The protein below binds the small molecule below.
Small molecule (SMILES): CC(=O)N[C@@H]1[C@@H](O)[C@H](O)[C@@H](CO)O[C@H]1O

Binding-site contacts:
Ligand atom C8 contacts residue ILE152 of chain 59.A at 4.3 Å (hydrophobic).
Ligand atom C7 contacts residue THR160 of chain 59.A at 3.4 Å.
Ligand atom O7 contacts residue ASP161 of chain 59.A at 3.7 Å.
Ligand atom O5 contacts residue ASN154 of chain 59.A at 2.4 Å (h-bond).
Ligand atom C5 contacts residue THR160 of chain 59.A at 3.7 Å.
Ligand atom N2 contacts residue ASN154 of chain 59.A at 3.0 Å (h-bond).
Ligand atom O7 contacts residue THR160 of chain 59.A at 2.5 Å.
Ligand atom C4 contacts residue THR160 of chain 59.A at 3.6 Å.
Ligand atom C8 contacts residue VAL153 of chain 59.A at 4.4 Å (hydrophobic).
Ligand atom C3 contacts residue THR160 of chain 59.A at 3.9 Å.
Ligand atom C1 contacts residue ASN154 of chain 59.A at 1.6 Å.
Ligand atom N2 contacts residue THR160 of chain 59.A at 3.5 Å.
Ligand atom C2 contacts residue THR160 of chain 59.A at 2.7 Å.
Ligand atom C6 contacts residue THR160 of chain 59.A at 3.7 Å.
Ligand atom C6 contacts residue HIS158 of chain 59.A at 4.0 Å.
Ligand atom C2 contacts residue ASN154 of chain 59.A at 2.5 Å.
Ligand atom O6 contacts residue HIS158 of chain 59.A at 3.4 Å (h-bond).
Ligand atom C4 contacts residue ASN154 of chain 59.A at 4.3 Å.
Ligand atom O3 contacts residue THR160 of chain 59.A at 4.3 Å.
Ligand atom C5 contacts residue ASN154 of chain 59.A at 3.8 Å.
Ligand atom C8 contacts residue ASN154 of chain 59.A at 4.1 Å.
Ligand atom O5 contacts residue THR160 of chain 59.A at 3.2 Å.
Ligand atom C7 contacts residue ASN154 of chain 59.A at 3.0 Å.
Ligand atom O7 contacts residue ASN154 of chain 59.A at 2.7 Å (h-bond).
Ligand atom C3 contacts residue ASN154 of chain 59.A at 3.9 Å.
Ligand atom C1 contacts residue THR160 of chain 59.A at 3.0 Å.
Ligand atom O5 contacts residue HIS158 of chain 59.A at 3.8 Å.

Sequence of chain 59.A:
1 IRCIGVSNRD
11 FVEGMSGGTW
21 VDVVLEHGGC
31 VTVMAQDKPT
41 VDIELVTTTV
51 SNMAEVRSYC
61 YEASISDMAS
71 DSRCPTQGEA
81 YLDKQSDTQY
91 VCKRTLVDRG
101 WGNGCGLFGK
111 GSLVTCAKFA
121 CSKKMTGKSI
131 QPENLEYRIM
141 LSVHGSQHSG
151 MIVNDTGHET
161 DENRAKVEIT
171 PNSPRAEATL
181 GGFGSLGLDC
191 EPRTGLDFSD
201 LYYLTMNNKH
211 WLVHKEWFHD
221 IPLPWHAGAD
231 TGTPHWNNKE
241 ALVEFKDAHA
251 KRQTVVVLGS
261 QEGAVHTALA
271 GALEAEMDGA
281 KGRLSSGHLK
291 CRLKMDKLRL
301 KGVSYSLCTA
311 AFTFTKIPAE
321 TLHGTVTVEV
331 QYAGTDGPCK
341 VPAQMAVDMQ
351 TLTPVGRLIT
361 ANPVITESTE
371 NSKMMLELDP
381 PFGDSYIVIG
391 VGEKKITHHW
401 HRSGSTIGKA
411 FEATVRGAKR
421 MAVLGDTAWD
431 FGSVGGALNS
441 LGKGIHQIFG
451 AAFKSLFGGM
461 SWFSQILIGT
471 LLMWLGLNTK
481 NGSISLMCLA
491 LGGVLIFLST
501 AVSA